Sequence of chain 2.A:
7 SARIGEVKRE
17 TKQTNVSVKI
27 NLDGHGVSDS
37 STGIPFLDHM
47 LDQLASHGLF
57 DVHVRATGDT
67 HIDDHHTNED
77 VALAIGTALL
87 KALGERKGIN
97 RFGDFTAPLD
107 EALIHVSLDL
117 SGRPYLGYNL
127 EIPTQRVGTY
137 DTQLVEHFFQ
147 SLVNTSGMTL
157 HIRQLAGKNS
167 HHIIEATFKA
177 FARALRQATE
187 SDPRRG

Sequence of chain 22.A:
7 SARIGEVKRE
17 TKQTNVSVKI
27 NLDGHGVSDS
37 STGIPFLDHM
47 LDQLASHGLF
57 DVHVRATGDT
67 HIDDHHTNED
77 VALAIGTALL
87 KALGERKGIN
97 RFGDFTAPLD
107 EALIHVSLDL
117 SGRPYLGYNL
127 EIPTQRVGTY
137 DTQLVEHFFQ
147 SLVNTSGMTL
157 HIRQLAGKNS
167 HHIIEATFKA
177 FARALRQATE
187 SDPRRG

This small molecule binds to this protein.
Small molecule (SMILES): O=P(O)(O)OC[C@H](O)[C@@H](O)c1cnc[nH]1

Binding-site contacts:
Ligand atom O1 contacts residue GLU171 of chain 22.A at 2.6 Å (salt-bridge).
Ligand atom O5 contacts residue IYP1 of chain 2.E at 0.1 Å (h-bond).
Ligand atom O1 contacts residue MN1 of chain 2.C at 2.5 Å.
Ligand atom C6 contacts residue MN1 of chain 2.C at 3.2 Å.
Ligand atom O1 contacts residue HIS45 of chain 22.A at 3.2 Å.
Ligand atom O4 contacts residue IYP1 of chain 2.E at 0.3 Å (h-bond).
Ligand atom C4 contacts residue MN1 of chain 2.C at 3.0 Å.
Ligand atom C2 contacts residue EDO1 of chain 2.F at 3.2 Å.
Ligand atom N1 contacts residue HIS167 of chain 22.A at 3.2 Å (h-bond).
Ligand atom O2 contacts residue ARG119 of chain 14.A at 3.3 Å (salt-bridge).
Ligand atom C4 contacts residue IYP1 of chain 2.E at 0.5 Å.
Ligand atom N1 contacts residue GLU171 of chain 22.A at 3.1 Å (salt-bridge).
Ligand atom N3 contacts residue MN1 of chain 2.B at 2.3 Å.
Ligand atom O4 contacts residue HIS53 of chain 22.A at 2.9 Å (h-bond).
Ligand atom O6 contacts residue LYS175 of chain 22.A at 2.9 Å (salt-bridge).
Ligand atom N1 contacts residue MN1 of chain 2.C at 2.2 Å.
Ligand atom O2 contacts residue IYP1 of chain 2.E at 1.9 Å.
Ligand atom N3 contacts residue HIS71 of chain 2.A at 3.2 Å (h-bond).
Ligand atom O2 contacts residue EDO1 of chain 2.F at 2.9 Å (h-bond).
Ligand atom C3 contacts residue IYP1 of chain 2.E at 0.3 Å.
Ligand atom C3 contacts residue MN1 of chain 2.C at 3.2 Å.
Ligand atom O4 contacts residue GLN49 of chain 22.A at 2.9 Å (h-bond).
Ligand atom C6 contacts residue MN1 of chain 2.B at 3.1 Å.
Ligand atom C6 contacts residue IYP1 of chain 2.E at 0.8 Å.
Ligand atom N1 contacts residue IYP1 of chain 2.E at 0.4 Å (h-bond).
Ligand atom O6 contacts residue ARG97 of chain 14.A at 3.0 Å (salt-bridge).
Ligand atom C3 contacts residue GLU171 of chain 22.A at 3.3 Å.
Ligand atom P6 contacts residue IYP1 of chain 2.E at 0.1 Å.
Ligand atom C2 contacts residue IYP1 of chain 2.E at 0.5 Å.
Ligand atom O5 contacts residue ARG97 of chain 14.A at 2.8 Å (salt-bridge).
Ligand atom N1 contacts residue HIS72 of chain 2.A at 3.1 Å (h-bond).
Ligand atom O1 contacts residue IYP1 of chain 2.E at 0.2 Å (h-bond).
Ligand atom N3 contacts residue GLU75 of chain 2.A at 3.3 Å (salt-bridge).
Ligand atom C5 contacts residue IYP1 of chain 2.E at 0.6 Å.
Ligand atom O6 contacts residue IYP1 of chain 2.E at 0.1 Å (h-bond).
Ligand atom C6 contacts residue HIS71 of chain 2.A at 3.1 Å.
Ligand atom N3 contacts residue IYP1 of chain 2.E at 0.9 Å.
Ligand atom O3 contacts residue IYP1 of chain 2.E at 0.2 Å (h-bond).
Ligand atom C1 contacts residue IYP1 of chain 2.E at 0.1 Å.
Ligand atom C1 contacts residue GLU171 of chain 22.A at 3.2 Å.

Sequence of chain 14.A:
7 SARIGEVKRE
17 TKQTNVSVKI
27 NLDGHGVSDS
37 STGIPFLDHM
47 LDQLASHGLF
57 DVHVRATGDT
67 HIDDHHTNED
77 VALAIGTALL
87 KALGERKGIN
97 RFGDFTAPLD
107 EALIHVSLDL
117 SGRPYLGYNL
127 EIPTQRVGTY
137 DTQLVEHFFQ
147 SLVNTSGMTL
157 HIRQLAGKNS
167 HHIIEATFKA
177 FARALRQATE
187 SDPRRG